A small-molecule ligand and the protein it binds are described below.
Small molecule (SMILES): CC(=O)N[C@@H]1[C@@H](O)[C@H](O)[C@@H](CO)O[C@H]1O

Sequence of chain 1.F:
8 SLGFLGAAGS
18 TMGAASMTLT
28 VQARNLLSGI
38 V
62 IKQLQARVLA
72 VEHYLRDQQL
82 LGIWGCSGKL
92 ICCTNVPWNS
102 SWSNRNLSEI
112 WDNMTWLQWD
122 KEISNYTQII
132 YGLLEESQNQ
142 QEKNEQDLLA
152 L

Sequence of chain 1.G:
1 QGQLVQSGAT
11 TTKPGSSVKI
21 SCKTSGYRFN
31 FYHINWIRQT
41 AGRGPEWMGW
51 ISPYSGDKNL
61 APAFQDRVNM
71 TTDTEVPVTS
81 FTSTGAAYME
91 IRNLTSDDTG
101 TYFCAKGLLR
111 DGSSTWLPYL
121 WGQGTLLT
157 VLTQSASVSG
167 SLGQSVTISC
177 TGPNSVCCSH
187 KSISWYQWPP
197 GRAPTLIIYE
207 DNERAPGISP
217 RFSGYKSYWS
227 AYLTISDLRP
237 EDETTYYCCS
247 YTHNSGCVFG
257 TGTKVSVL

Binding-site contacts:
Ligand atom O3 contacts residue TYR32 of chain 1.G at 3.2 Å.
Ligand atom O3 contacts residue GLY107 of chain 1.G at 4.2 Å.
Ligand atom C2 contacts residue ASN114 of chain 1.F at 2.4 Å.
Ligand atom C7 contacts residue ARG110 of chain 1.G at 3.7 Å.
Ligand atom N2 contacts residue LEU109 of chain 1.G at 3.8 Å.
Ligand atom C6 contacts residue ARG106 of chain 1.F at 3.1 Å.
Ligand atom C8 contacts residue TYR32 of chain 1.G at 3.1 Å (hydrophobic).
Ligand atom C4 contacts residue TYR32 of chain 1.G at 3.8 Å (hydrophobic).
Ligand atom O4 contacts residue TYR32 of chain 1.G at 3.7 Å.
Ligand atom O7 contacts residue ARG110 of chain 1.G at 2.5 Å (salt-bridge).
Ligand atom C5 contacts residue TYR32 of chain 1.G at 4.0 Å (hydrophobic).
Ligand atom O7 contacts residue ASP113 of chain 1.F at 3.6 Å (salt-bridge).
Ligand atom C3 contacts residue LEU108 of chain 1.G at 4.0 Å (hydrophobic).
Ligand atom C5 contacts residue ARG106 of chain 1.F at 3.7 Å.
Ligand atom C5 contacts residue ASN114 of chain 1.F at 3.7 Å.
Ligand atom O7 contacts residue ASN114 of chain 1.F at 4.0 Å.
Ligand atom C3 contacts residue ASN114 of chain 1.F at 3.8 Å.
Ligand atom C3 contacts residue TYR32 of chain 1.G at 3.2 Å (hydrophobic).
Ligand atom C8 contacts residue ARG110 of chain 1.G at 3.5 Å.
Ligand atom O7 contacts residue TYR32 of chain 1.G at 3.8 Å.
Ligand atom C3 contacts residue LYS106 of chain 1.G at 3.7 Å.
Ligand atom C2 contacts residue TYR32 of chain 1.G at 4.0 Å (hydrophobic).
Ligand atom O5 contacts residue ASN114 of chain 1.F at 2.5 Å (h-bond).
Ligand atom C7 contacts residue LEU109 of chain 1.G at 3.8 Å (hydrophobic).
Ligand atom O3 contacts residue LEU108 of chain 1.G at 2.9 Å (h-bond).
Ligand atom O5 contacts residue ARG106 of chain 1.F at 3.1 Å (salt-bridge).
Ligand atom C2 contacts residue LEU108 of chain 1.G at 4.0 Å (hydrophobic).
Ligand atom N2 contacts residue LEU108 of chain 1.G at 3.6 Å (h-bond).
Ligand atom C7 contacts residue ASN114 of chain 1.F at 3.1 Å.
Ligand atom C1 contacts residue ASN114 of chain 1.F at 1.4 Å.
Ligand atom O7 contacts residue LEU109 of chain 1.G at 3.0 Å.
Ligand atom O4 contacts residue LYS106 of chain 1.G at 3.5 Å.
Ligand atom C1 contacts residue TYR32 of chain 1.G at 4.2 Å (hydrophobic).
Ligand atom O3 contacts residue LYS106 of chain 1.G at 2.7 Å (salt-bridge).
Ligand atom C4 contacts residue LYS106 of chain 1.G at 4.2 Å.
Ligand atom N2 contacts residue TYR32 of chain 1.G at 3.7 Å.
Ligand atom N2 contacts residue ASN114 of chain 1.F at 2.8 Å (h-bond).
Ligand atom C7 contacts residue TYR32 of chain 1.G at 3.3 Å (hydrophobic).
Ligand atom O6 contacts residue GLN1 of chain 1.G at 3.4 Å (h-bond).
Ligand atom C8 contacts residue ASN114 of chain 1.F at 3.0 Å.